Sequence of chain 1.G:
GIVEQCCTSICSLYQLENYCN

Binding-site contacts:
Ligand atom CE3 contacts residue ILE10 of chain 1.G at 4.0 Å (hydrophobic).
Ligand atom OH contacts residue LEU11 of chain 1.H at 4.2 Å.
Ligand atom OH contacts residue CYS6 of chain 1.G at 2.5 Å (h-bond).
Ligand atom CA contacts residue ILE10 of chain 1.G at 3.7 Å (hydrophobic).
Ligand atom CB contacts residue HIS5 of chain 1.J at 4.2 Å.
Ligand atom NZ contacts residue GLU21 of chain 1.L at 2.9 Å (salt-bridge).
Ligand atom CB contacts residue LEU13 of chain 1.G at 4.1 Å (hydrophobic).
Ligand atom CA contacts residue LEU17 of chain 1.L at 4.3 Å (hydrophobic).
Ligand atom CD1 contacts residue ALA14 of chain 1.H at 4.2 Å (hydrophobic).
Ligand atom CA contacts residue CYS11 of chain 1.G at 3.1 Å (hydrophobic).
Ligand atom CZ2 contacts residue LEU6 of chain 1.J at 4.3 Å (hydrophobic).
Ligand atom CZ2 contacts residue HIS5 of chain 1.J at 4.0 Å.
Ligand atom CD1 contacts residue LEU17 of chain 1.L at 3.4 Å (hydrophobic).
Ligand atom NZ contacts residue SER12 of chain 1.G at 3.9 Å.
Ligand atom CG contacts residue HIS5 of chain 1.J at 3.5 Å.
Ligand atom CD1 contacts residue HIS5 of chain 1.J at 3.6 Å.
Ligand atom CA contacts residue GLU21 of chain 1.L at 3.7 Å.
Ligand atom OH contacts residue CYS11 of chain 1.G at 2.8 Å (h-bond).
Ligand atom OH contacts residue SER9 of chain 1.G at 3.4 Å (h-bond).
Ligand atom CZ3 contacts residue CYS11 of chain 1.G at 3.7 Å (hydrophobic).
Ligand atom NZ contacts residue CYS11 of chain 1.G at 2.8 Å (h-bond).
Ligand atom CE2 contacts residue HIS5 of chain 1.J at 3.7 Å.
Ligand atom CH2 contacts residue CYS6 of chain 1.G at 3.3 Å (hydrophobic).
Ligand atom CB contacts residue LEU17 of chain 1.L at 3.7 Å (hydrophobic).
Ligand atom CZ3 contacts residue LEU11 of chain 1.H at 3.9 Å (hydrophobic).
Ligand atom CA contacts residue HIS5 of chain 1.J at 3.7 Å.
Ligand atom CG contacts residue LEU16 of chain 1.G at 4.2 Å (hydrophobic).
Ligand atom CZ2 contacts residue LEU11 of chain 1.H at 3.8 Å (hydrophobic).
Ligand atom NE1 contacts residue ALA14 of chain 1.H at 4.2 Å.
Ligand atom CB contacts residue CYS11 of chain 1.G at 3.6 Å (hydrophobic).
Ligand atom CB contacts residue LEU16 of chain 1.G at 4.1 Å (hydrophobic).
Ligand atom CD2 contacts residue HIS5 of chain 1.J at 3.6 Å.
Ligand atom NE1 contacts residue HIS5 of chain 1.J at 3.7 Å.
Ligand atom CZ3 contacts residue CYS6 of chain 1.G at 3.3 Å (hydrophobic).
Ligand atom CE3 contacts residue CYS11 of chain 1.G at 3.5 Å (hydrophobic).
Ligand atom CG contacts residue LEU17 of chain 1.L at 3.8 Å (hydrophobic).
Ligand atom CH2 contacts residue LEU11 of chain 1.H at 3.4 Å (hydrophobic).
Ligand atom NZ contacts residue ILE10 of chain 1.G at 4.2 Å.
Ligand atom OH contacts residue ILE10 of chain 1.G at 3.6 Å.
Ligand atom CD2 contacts residue CYS11 of chain 1.G at 4.3 Å (hydrophobic).

Sequence of chain 1.L:
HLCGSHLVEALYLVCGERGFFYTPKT

Sequence of chain 1.J:
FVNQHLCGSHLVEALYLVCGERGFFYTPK

Sequence of chain 1.H:
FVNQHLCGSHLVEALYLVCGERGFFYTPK

A protein and the small-molecule ligand that binds it are described below.
Small molecule (SMILES): NCCc1c[nH]c2ccc(O)cc12